Sequence of chain 3.A:
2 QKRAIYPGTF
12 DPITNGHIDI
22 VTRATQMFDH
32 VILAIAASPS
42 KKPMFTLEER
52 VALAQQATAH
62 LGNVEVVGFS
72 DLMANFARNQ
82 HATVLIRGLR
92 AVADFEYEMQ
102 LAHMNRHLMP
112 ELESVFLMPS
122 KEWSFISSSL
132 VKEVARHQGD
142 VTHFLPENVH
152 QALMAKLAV

Binding-site contacts:
Ligand atom N19 contacts residue ASP72 of chain 1.A at 3.1 Å (salt-bridge).
Ligand atom C13 contacts residue MET74 of chain 1.A at 3.8 Å (hydrophobic).
Ligand atom C18 contacts residue SO41 of chain 3.E at 3.9 Å.
Ligand atom C7 contacts residue LEU102 of chain 1.A at 3.8 Å (hydrophobic).
Ligand atom C18 contacts residue HIS138 of chain 3.A at 3.4 Å.
Ligand atom C9 contacts residue DMS1 of chain 1.H at 3.7 Å.
Ligand atom C14 contacts residue ALA37 of chain 1.A at 3.5 Å (hydrophobic).
Ligand atom N5 contacts residue DMS1 of chain 1.H at 3.5 Å.
Ligand atom C10 contacts residue LEU102 of chain 1.A at 3.7 Å (hydrophobic).
Ligand atom C12 contacts residue ALA37 of chain 1.A at 4.0 Å (hydrophobic).
Ligand atom C10 contacts residue MET105 of chain 1.A at 3.7 Å (hydrophobic).
Ligand atom C10 contacts residue ASN106 of chain 1.A at 3.7 Å.
Ligand atom C18 contacts residue ASP72 of chain 1.A at 3.8 Å.
Ligand atom N19 contacts residue HIS138 of chain 3.A at 3.8 Å.
Ligand atom C13 contacts residue ALA37 of chain 1.A at 4.0 Å (hydrophobic).
Ligand atom C17 contacts residue DMS1 of chain 1.H at 3.7 Å.
Ligand atom N2 contacts residue MET74 of chain 1.A at 3.0 Å (h-bond).
Ligand atom C16 contacts residue SO41 of chain 3.E at 3.1 Å.
Ligand atom C8 contacts residue LEU102 of chain 1.A at 3.5 Å (hydrophobic).
Ligand atom C4 contacts residue DMS1 of chain 1.H at 3.5 Å.
Ligand atom C10 contacts residue VAL135 of chain 3.A at 3.8 Å (hydrophobic).
Ligand atom N6 contacts residue LEU73 of chain 1.A at 3.6 Å.
Ligand atom C8 contacts residue LEU131 of chain 3.A at 3.9 Å (hydrophobic).
Ligand atom N15 contacts residue ALA37 of chain 1.A at 3.3 Å.
Ligand atom C3 contacts residue LEU73 of chain 1.A at 3.7 Å (hydrophobic).
Ligand atom N11 contacts residue ALA37 of chain 1.A at 3.5 Å.
Ligand atom C14 contacts residue DMS1 of chain 1.H at 3.5 Å.
Ligand atom C7 contacts residue VAL135 of chain 3.A at 3.9 Å (hydrophobic).
Ligand atom N19 contacts residue MET74 of chain 1.A at 3.9 Å.
Ligand atom C13 contacts residue DMS1 of chain 1.H at 3.5 Å.
Ligand atom N2 contacts residue LEU73 of chain 1.A at 3.5 Å.
Ligand atom C17 contacts residue GLY9 of chain 1.A at 3.7 Å.
Ligand atom N5 contacts residue HIS138 of chain 3.A at 4.0 Å.
Ligand atom C3 contacts residue MET74 of chain 1.A at 3.8 Å (hydrophobic).
Ligand atom C9 contacts residue GLU134 of chain 3.A at 3.7 Å.
Ligand atom C1 contacts residue MET74 of chain 1.A at 3.9 Å (hydrophobic).
Ligand atom N19 contacts residue LEU73 of chain 1.A at 3.9 Å.
Ligand atom N6 contacts residue MET74 of chain 1.A at 3.6 Å.
Ligand atom C13 contacts residue PHE70 of chain 1.A at 4.0 Å (hydrophobic).
Ligand atom N15 contacts residue DMS1 of chain 1.H at 3.7 Å.

Sequence of chain 1.A:
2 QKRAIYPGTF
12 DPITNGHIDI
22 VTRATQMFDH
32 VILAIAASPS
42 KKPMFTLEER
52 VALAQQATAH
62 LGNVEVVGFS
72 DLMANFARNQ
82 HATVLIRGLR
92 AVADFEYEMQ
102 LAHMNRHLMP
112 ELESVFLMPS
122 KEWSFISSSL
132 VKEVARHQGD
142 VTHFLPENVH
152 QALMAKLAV

A protein and the small-molecule ligand that binds it are described below.
Small molecule (SMILES): Cc1ccc2nc(NCc3cc(C)nn3C)[nH]c2n1